Binding-site contacts:
Ligand atom C7 contacts residue ASN324 of chain 1.K at 4.4 Å.
Ligand atom C4 contacts residue GLN286 of chain 1.K at 4.4 Å.
Ligand atom C5 contacts residue ASN288 of chain 1.K at 3.8 Å.
Ligand atom C1 contacts residue ARG435 of chain 1.K at 4.3 Å.
Ligand atom O6 contacts residue ARG435 of chain 1.K at 3.2 Å (salt-bridge).
Ligand atom C8 contacts residue ASN288 of chain 1.K at 4.5 Å.
Ligand atom O7 contacts residue ASN288 of chain 1.K at 3.5 Å (h-bond).
Ligand atom O5 contacts residue ASN288 of chain 1.K at 2.4 Å (h-bond).
Ligand atom C5 contacts residue ARG435 of chain 1.K at 4.3 Å.
Ligand atom O5 contacts residue ARG435 of chain 1.K at 3.3 Å (salt-bridge).
Ligand atom C8 contacts residue SER326 of chain 1.K at 3.5 Å.
Ligand atom C3 contacts residue ASN288 of chain 1.K at 3.9 Å.
Ligand atom C6 contacts residue ARG435 of chain 1.K at 3.9 Å.
Ligand atom C1 contacts residue ASN288 of chain 1.K at 1.5 Å.
Ligand atom O5 contacts residue GLN286 of chain 1.K at 4.2 Å.
Ligand atom C8 contacts residue SER404 of chain 1.K at 4.3 Å.
Ligand atom C8 contacts residue ASN324 of chain 1.K at 4.0 Å.
Ligand atom N2 contacts residue ASN288 of chain 1.K at 2.9 Å (h-bond).
Ligand atom C8 contacts residue VAL325 of chain 1.K at 3.5 Å (hydrophobic).
Ligand atom N2 contacts residue GLN286 of chain 1.K at 4.2 Å.
Ligand atom C5 contacts residue GLN286 of chain 1.K at 4.0 Å.
Ligand atom C7 contacts residue ASN288 of chain 1.K at 3.4 Å.
Ligand atom C3 contacts residue GLN286 of chain 1.K at 3.7 Å.
Ligand atom C1 contacts residue GLN286 of chain 1.K at 3.6 Å.
Ligand atom C2 contacts residue GLN286 of chain 1.K at 4.1 Å.
Ligand atom C4 contacts residue ASN288 of chain 1.K at 4.3 Å.
Ligand atom O7 contacts residue ASN324 of chain 1.K at 4.2 Å.
Ligand atom C2 contacts residue ASN288 of chain 1.K at 2.5 Å.

A small-molecule ligand and the protein it binds are described below.
Small molecule (SMILES): CC(=O)N[C@@H]1[C@@H](O)[C@H](O)[C@@H](CO)O[C@H]1O

Sequence of chain 1.K:
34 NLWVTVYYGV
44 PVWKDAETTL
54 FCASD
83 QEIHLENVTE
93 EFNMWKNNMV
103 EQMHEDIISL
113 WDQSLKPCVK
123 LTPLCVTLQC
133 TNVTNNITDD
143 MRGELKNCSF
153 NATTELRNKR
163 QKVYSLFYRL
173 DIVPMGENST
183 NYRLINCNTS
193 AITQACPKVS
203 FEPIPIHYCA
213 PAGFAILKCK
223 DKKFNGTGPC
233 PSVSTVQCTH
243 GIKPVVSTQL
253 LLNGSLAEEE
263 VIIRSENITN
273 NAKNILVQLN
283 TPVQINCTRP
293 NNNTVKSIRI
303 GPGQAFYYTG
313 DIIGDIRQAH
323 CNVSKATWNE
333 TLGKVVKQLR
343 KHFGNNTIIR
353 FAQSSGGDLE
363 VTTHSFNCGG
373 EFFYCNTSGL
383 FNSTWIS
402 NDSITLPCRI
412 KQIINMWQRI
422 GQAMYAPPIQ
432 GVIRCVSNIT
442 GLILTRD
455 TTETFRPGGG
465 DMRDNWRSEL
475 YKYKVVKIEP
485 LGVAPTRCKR